This small molecule binds to this protein.
Small molecule (SMILES): CC(=O)N[C@@H]1[C@@H](O)[C@H](O)[C@@H](CO)O[C@H]1O

Sequence of chain 1.O:
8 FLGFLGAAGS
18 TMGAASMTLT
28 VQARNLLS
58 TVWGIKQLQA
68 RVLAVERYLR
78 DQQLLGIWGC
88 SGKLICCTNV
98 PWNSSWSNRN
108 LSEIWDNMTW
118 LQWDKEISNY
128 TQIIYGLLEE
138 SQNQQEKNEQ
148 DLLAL

Binding-site contacts:
Ligand atom C4 contacts residue ASN100 of chain 1.O at 4.3 Å.
Ligand atom C1 contacts residue SER102 of chain 1.O at 3.5 Å.
Ligand atom O5 contacts residue ASN100 of chain 1.O at 2.4 Å (h-bond).
Ligand atom C3 contacts residue ASN100 of chain 1.O at 3.8 Å.
Ligand atom O7 contacts residue ASN100 of chain 1.O at 3.8 Å.
Ligand atom C5 contacts residue ASN100 of chain 1.O at 3.7 Å.
Ligand atom C7 contacts residue ASN100 of chain 1.O at 3.6 Å.
Ligand atom N2 contacts residue ASN100 of chain 1.O at 2.9 Å (h-bond).
Ligand atom C5 contacts residue SER102 of chain 1.O at 4.4 Å.
Ligand atom C8 contacts residue ASN100 of chain 1.O at 4.1 Å.
Ligand atom C2 contacts residue ASN100 of chain 1.O at 2.5 Å.
Ligand atom C1 contacts residue ASN100 of chain 1.O at 1.4 Å.
Ligand atom O5 contacts residue SER102 of chain 1.O at 3.8 Å.